Sequence of chain 1.F:
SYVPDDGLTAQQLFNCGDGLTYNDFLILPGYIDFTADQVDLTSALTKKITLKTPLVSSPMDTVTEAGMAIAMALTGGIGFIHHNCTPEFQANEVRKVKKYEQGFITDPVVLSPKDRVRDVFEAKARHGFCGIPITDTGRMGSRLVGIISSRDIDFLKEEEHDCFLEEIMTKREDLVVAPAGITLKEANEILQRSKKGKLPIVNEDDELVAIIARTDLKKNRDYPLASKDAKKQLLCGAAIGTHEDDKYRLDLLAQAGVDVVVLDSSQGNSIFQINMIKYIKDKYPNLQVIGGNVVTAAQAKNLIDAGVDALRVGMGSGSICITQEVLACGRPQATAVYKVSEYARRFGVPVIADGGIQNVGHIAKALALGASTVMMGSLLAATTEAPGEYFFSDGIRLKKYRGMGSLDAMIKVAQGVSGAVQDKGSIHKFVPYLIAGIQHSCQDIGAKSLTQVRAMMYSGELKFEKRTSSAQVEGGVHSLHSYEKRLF

The protein below binds the small molecule below.
Small molecule (SMILES): O=c1[nH]cnc2c1ncn2[C@@H]1O[C@H](COP(=O)(O)O)[C@@H](O)[C@H]1O

Binding-site contacts:
Ligand atom O6 contacts residue GLY418 of chain 1.F at 3.1 Å.
Ligand atom C5 contacts residue ILE335 of chain 1.F at 3.6 Å (hydrophobic).
Ligand atom O3' contacts residue ARG327 of chain 1.F at 3.3 Å (salt-bridge).
Ligand atom O1P contacts residue SER334 of chain 1.F at 2.5 Å (h-bond).
Ligand atom C6 contacts residue NAD1 of chain 1.SA at 3.5 Å.
Ligand atom O6 contacts residue GLY420 of chain 1.F at 2.4 Å (h-bond).
Ligand atom N3 contacts residue CYS336 of chain 1.F at 3.8 Å.
Ligand atom C8 contacts residue MET75 of chain 1.F at 3.5 Å (hydrophobic).
Ligand atom C2 contacts residue NAD1 of chain 1.SA at 3.4 Å.
Ligand atom O3P contacts residue SER393 of chain 1.F at 3.2 Å (h-bond).
Ligand atom O2' contacts residue ASP369 of chain 1.F at 2.8 Å (salt-bridge).
Ligand atom O6 contacts residue NAD1 of chain 1.SA at 3.6 Å (h-bond).
Ligand atom C3' contacts residue ARG327 of chain 1.F at 3.7 Å.
Ligand atom P contacts residue TYR416 of chain 1.F at 3.7 Å.
Ligand atom O3' contacts residue SER73 of chain 1.F at 3.7 Å.
Ligand atom C2 contacts residue GLN446 of chain 1.F at 3.3 Å.
Ligand atom O2P contacts residue SER393 of chain 1.F at 2.7 Å (h-bond).
Ligand atom C4 contacts residue ILE335 of chain 1.F at 3.8 Å (hydrophobic).
Ligand atom N1 contacts residue NAD1 of chain 1.SA at 3.5 Å.
Ligand atom O2' contacts residue ARG327 of chain 1.F at 3.4 Å (salt-bridge).
Ligand atom O5' contacts residue SER334 of chain 1.F at 3.7 Å.
Ligand atom O1P contacts residue GLY371 of chain 1.F at 3.7 Å.
Ligand atom N3 contacts residue NAD1 of chain 1.SA at 3.1 Å (h-bond).
Ligand atom C2 contacts residue CYS336 of chain 1.F at 3.5 Å (hydrophobic).
Ligand atom P contacts residue SER334 of chain 1.F at 3.4 Å.
Ligand atom N1 contacts residue GLN446 of chain 1.F at 2.6 Å (h-bond).
Ligand atom O6 contacts residue MET419 of chain 1.F at 2.8 Å (h-bond).
Ligand atom O2P contacts residue SER334 of chain 1.F at 2.7 Å (h-bond).
Ligand atom O2P contacts residue GLY392 of chain 1.F at 3.3 Å.
Ligand atom O5' contacts residue GLY333 of chain 1.F at 3.5 Å.
Ligand atom O3P contacts residue GLY392 of chain 1.F at 2.7 Å (h-bond).
Ligand atom O3' contacts residue ASP369 of chain 1.F at 3.2 Å.
Ligand atom C2' contacts residue ARG327 of chain 1.F at 3.4 Å.
Ligand atom O2P contacts residue TYR416 of chain 1.F at 2.4 Å (h-bond).
Ligand atom C6 contacts residue GLY420 of chain 1.F at 3.4 Å.
Ligand atom P contacts residue SER393 of chain 1.F at 3.5 Å.
Ligand atom O1P contacts residue GLY370 of chain 1.F at 3.7 Å.
Ligand atom C5 contacts residue NAD1 of chain 1.SA at 3.6 Å.
Ligand atom O1P contacts residue GLY333 of chain 1.F at 3.2 Å.
Ligand atom C4 contacts residue NAD1 of chain 1.SA at 3.4 Å.